Sequence of chain 1.B:
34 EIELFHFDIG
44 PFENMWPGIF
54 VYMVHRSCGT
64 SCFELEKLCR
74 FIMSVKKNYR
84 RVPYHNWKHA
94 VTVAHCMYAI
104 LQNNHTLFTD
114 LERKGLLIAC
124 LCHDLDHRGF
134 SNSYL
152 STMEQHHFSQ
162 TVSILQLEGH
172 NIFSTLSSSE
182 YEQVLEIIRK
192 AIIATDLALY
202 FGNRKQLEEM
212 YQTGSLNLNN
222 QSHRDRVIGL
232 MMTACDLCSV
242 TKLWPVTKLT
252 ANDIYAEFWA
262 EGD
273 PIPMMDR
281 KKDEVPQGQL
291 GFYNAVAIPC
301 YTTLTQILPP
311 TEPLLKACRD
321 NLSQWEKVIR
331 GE

A small-molecule ligand and the protein it binds are described below.
Small molecule (SMILES): COc1cc2c(cc1OC)-c1c(-c3cncs3)ncn1CC2

Binding-site contacts:
Ligand atom C17 contacts residue PHE259 of chain 1.B at 3.8 Å (hydrophobic).
Ligand atom C9 contacts residue LEU198 of chain 1.B at 3.9 Å (hydrophobic).
Ligand atom S14 contacts residue MET276 of chain 1.B at 3.9 Å.
Ligand atom O19 contacts residue GLN289 of chain 1.B at 2.8 Å (h-bond).
Ligand atom C18 contacts residue GLN289 of chain 1.B at 3.8 Å.
Ligand atom C1 contacts residue PHE292 of chain 1.B at 3.7 Å (hydrophobic).
Ligand atom C2 contacts residue ILE255 of chain 1.B at 4.0 Å (hydrophobic).
Ligand atom C1 contacts residue GLN289 of chain 1.B at 3.9 Å.
Ligand atom C13 contacts residue MET276 of chain 1.B at 3.7 Å (hydrophobic).
Ligand atom C22 contacts residue GLN289 of chain 1.B at 3.4 Å.
Ligand atom C22 contacts residue PHE292 of chain 1.B at 4.1 Å (hydrophobic).
Ligand atom C17 contacts residue PHE292 of chain 1.B at 3.6 Å (hydrophobic).
Ligand atom C11 contacts residue PHE292 of chain 1.B at 3.8 Å (hydrophobic).
Ligand atom C11 contacts residue MET276 of chain 1.B at 3.3 Å (hydrophobic).
Ligand atom N8 contacts residue LEU198 of chain 1.B at 4.0 Å.
Ligand atom C21 contacts residue VAL241 of chain 1.B at 3.6 Å (hydrophobic).
Ligand atom C11 contacts residue LEU198 of chain 1.B at 4.1 Å (hydrophobic).
Ligand atom C16 contacts residue PHE292 of chain 1.B at 3.6 Å (hydrophobic).
Ligand atom C9 contacts residue PHE259 of chain 1.B at 4.2 Å (hydrophobic).
Ligand atom C15 contacts residue PHE259 of chain 1.B at 3.9 Å (hydrophobic).
Ligand atom C4 contacts residue LEU238 of chain 1.B at 3.7 Å (hydrophobic).
Ligand atom C22 contacts residue MET276 of chain 1.B at 3.4 Å (hydrophobic).
Ligand atom C3 contacts residue PHE292 of chain 1.B at 3.7 Å (hydrophobic).
Ligand atom C9 contacts residue MET276 of chain 1.B at 4.2 Å (hydrophobic).
Ligand atom C18 contacts residue PHE292 of chain 1.B at 3.8 Å (hydrophobic).
Ligand atom C22 contacts residue TYR256 of chain 1.B at 3.2 Å (hydrophobic).
Ligand atom O20 contacts residue GLN289 of chain 1.B at 3.0 Å (h-bond).
Ligand atom C16 contacts residue PHE259 of chain 1.B at 3.9 Å (hydrophobic).
Ligand atom C17 contacts residue MET276 of chain 1.B at 3.6 Å (hydrophobic).
Ligand atom C15 contacts residue PHE292 of chain 1.B at 4.2 Å (hydrophobic).
Ligand atom C10 contacts residue LEU198 of chain 1.B at 4.1 Å (hydrophobic).
Ligand atom C2 contacts residue PHE292 of chain 1.B at 3.6 Å (hydrophobic).
Ligand atom O19 contacts residue TYR256 of chain 1.B at 3.9 Å.
Ligand atom O20 contacts residue PHE292 of chain 1.B at 3.8 Å.
Ligand atom C10 contacts residue MET276 of chain 1.B at 3.5 Å (hydrophobic).
Ligand atom C21 contacts residue GLN289 of chain 1.B at 3.3 Å.
Ligand atom N12 contacts residue MET276 of chain 1.B at 3.5 Å.
Ligand atom C15 contacts residue LEU198 of chain 1.B at 4.2 Å (hydrophobic).
Ligand atom C21 contacts residue ILE255 of chain 1.B at 3.8 Å (hydrophobic).
Ligand atom O19 contacts residue PHE292 of chain 1.B at 3.7 Å.